Binding-site contacts:
Ligand atom CL1 contacts residue PHE317 of chain 1.B at 3.8 Å.
Ligand atom C9 contacts residue PHE312 of chain 1.B at 3.5 Å (hydrophobic).
Ligand atom C1 contacts residue TYR222 of chain 1.B at 3.6 Å (hydrophobic).
Ligand atom F3 contacts residue ASN173 of chain 1.B at 2.9 Å.
Ligand atom CL1 contacts residue ASN313 of chain 1.B at 3.9 Å.
Ligand atom O2 contacts residue NAP1 of chain 1.E at 3.0 Å.
Ligand atom CL2 contacts residue TYR325 of chain 1.B at 4.0 Å.
Ligand atom C15 contacts residue HIS123 of chain 1.B at 3.7 Å.
Ligand atom C15 contacts residue TYR61 of chain 1.B at 3.2 Å (hydrophobic).
Ligand atom C4 contacts residue PHE312 of chain 1.B at 3.9 Å (hydrophobic).
Ligand atom C2 contacts residue MET126 of chain 1.B at 4.0 Å (hydrophobic).
Ligand atom C17 contacts residue TYR30 of chain 1.B at 4.0 Å (hydrophobic).
Ligand atom C15 contacts residue NAP1 of chain 1.E at 3.2 Å.
Ligand atom C12 contacts residue NAP1 of chain 1.E at 3.9 Å.
Ligand atom F2 contacts residue TRP92 of chain 1.B at 3.1 Å.
Ligand atom C13 contacts residue ASN173 of chain 1.B at 4.0 Å.
Ligand atom C8 contacts residue NAP1 of chain 1.E at 3.9 Å.
Ligand atom F3 contacts residue HIS123 of chain 1.B at 3.9 Å.
Ligand atom CL2 contacts residue ASN173 of chain 1.B at 3.5 Å.
Ligand atom C8 contacts residue PHE312 of chain 1.B at 3.4 Å (hydrophobic).
Ligand atom F3 contacts residue NAP1 of chain 1.E at 3.8 Å.
Ligand atom F3 contacts residue SER124 of chain 1.B at 3.3 Å.
Ligand atom F1 contacts residue MET126 of chain 1.B at 4.0 Å.
Ligand atom C11 contacts residue NAP1 of chain 1.E at 3.9 Å.
Ligand atom F1 contacts residue PHE317 of chain 1.B at 3.9 Å.
Ligand atom C11 contacts residue HIS123 of chain 1.B at 3.9 Å.
Ligand atom C1 contacts residue ASN173 of chain 1.B at 3.6 Å.
Ligand atom O1 contacts residue HIS123 of chain 1.B at 2.5 Å (h-bond).
Ligand atom CL2 contacts residue PRO324 of chain 1.B at 3.5 Å.
Ligand atom C5 contacts residue PHE312 of chain 1.B at 3.8 Å (hydrophobic).
Ligand atom C14 contacts residue LEU60 of chain 1.B at 3.9 Å (hydrophobic).
Ligand atom O1 contacts residue TYR61 of chain 1.B at 2.9 Å (h-bond).
Ligand atom C14 contacts residue NAP1 of chain 1.E at 4.0 Å.
Ligand atom C16 contacts residue TYR30 of chain 1.B at 3.9 Å (hydrophobic).
Ligand atom C10 contacts residue NAP1 of chain 1.E at 3.6 Å.
Ligand atom CL1 contacts residue SER314 of chain 1.B at 3.9 Å.
Ligand atom O2 contacts residue TYR61 of chain 1.B at 3.1 Å (h-bond).
Ligand atom C9 contacts residue NAP1 of chain 1.E at 3.3 Å.
Ligand atom CL1 contacts residue PHE312 of chain 1.B at 3.9 Å.
Ligand atom O1 contacts residue NAP1 of chain 1.E at 2.9 Å.

The protein below binds the small molecule below.
Small molecule (SMILES): CC[C@@H](C(=O)O)c1ccc(-c2cc(Cl)cc(Cl)c2)c(C(F)(F)F)c1

Sequence of chain 1.B:
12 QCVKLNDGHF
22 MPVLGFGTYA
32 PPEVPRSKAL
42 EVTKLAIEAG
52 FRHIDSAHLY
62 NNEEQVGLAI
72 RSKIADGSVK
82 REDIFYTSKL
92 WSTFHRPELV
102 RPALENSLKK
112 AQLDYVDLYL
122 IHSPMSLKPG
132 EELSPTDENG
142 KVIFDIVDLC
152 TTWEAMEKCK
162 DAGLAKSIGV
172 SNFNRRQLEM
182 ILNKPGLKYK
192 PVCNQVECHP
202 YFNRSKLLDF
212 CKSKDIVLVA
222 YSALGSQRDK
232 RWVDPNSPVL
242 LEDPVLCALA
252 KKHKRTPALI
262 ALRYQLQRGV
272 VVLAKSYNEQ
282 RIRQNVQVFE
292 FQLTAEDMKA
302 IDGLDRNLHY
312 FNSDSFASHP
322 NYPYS